Binding-site contacts:
Ligand atom C5 contacts residue SER22 of chain 1.B at 3.4 Å.
Ligand atom C3 contacts residue CA1 of chain 1.K at 3.4 Å.
Ligand atom O2 contacts residue SER22 of chain 1.B at 3.4 Å.
Ligand atom O4 contacts residue ASP104 of chain 1.B at 3.2 Å (salt-bridge).
Ligand atom O4 contacts residue GLU95 of chain 1.B at 3.4 Å (salt-bridge).
Ligand atom O2 contacts residue ASN21 of chain 1.B at 3.1 Å (h-bond).
Ligand atom C1M contacts residue GLY114 of chain 1.D at 3.7 Å.
Ligand atom C3 contacts residue ASP99 of chain 1.B at 3.2 Å.
Ligand atom O3 contacts residue ASP101 of chain 1.B at 2.9 Å (salt-bridge).
Ligand atom C4 contacts residue ASP104 of chain 1.B at 3.3 Å.
Ligand atom C3 contacts residue CA1 of chain 1.L at 3.4 Å.
Ligand atom O7A contacts residue LYS1 of chain 1.H at 2.3 Å (salt-bridge).
Ligand atom O3 contacts residue CA1 of chain 1.L at 2.5 Å.
Ligand atom O3 contacts residue ASP104 of chain 1.B at 3.0 Å (salt-bridge).
Ligand atom O3 contacts residue ASP99 of chain 1.B at 2.6 Å (salt-bridge).
Ligand atom C2 contacts residue CA1 of chain 1.L at 3.4 Å.
Ligand atom O5 contacts residue LYS1 of chain 1.H at 3.5 Å (salt-bridge).
Ligand atom O4 contacts residue CA1 of chain 1.K at 2.5 Å.
Ligand atom O2 contacts residue ASP104 of chain 1.B at 3.8 Å.
Ligand atom O7A contacts residue SER23 of chain 1.B at 3.7 Å.
Ligand atom C3 contacts residue ASP104 of chain 1.B at 3.7 Å.
Ligand atom C2 contacts residue GLY114 of chain 1.D at 3.4 Å.
Ligand atom C4 contacts residue SER22 of chain 1.B at 3.5 Å.
Ligand atom C1M contacts residue THR45 of chain 1.B at 3.9 Å.
Ligand atom O5 contacts residue SER22 of chain 1.B at 3.4 Å (h-bond).
Ligand atom C4 contacts residue ASP96 of chain 1.B at 3.5 Å.
Ligand atom O2 contacts residue GLY114 of chain 1.D at 2.5 Å (h-bond).
Ligand atom C4 contacts residue CA1 of chain 1.K at 3.3 Å.
Ligand atom C7 contacts residue LYS1 of chain 1.H at 1.4 Å.
Ligand atom C4 contacts residue CA1 of chain 1.L at 3.8 Å.
Ligand atom C1 contacts residue LYS1 of chain 1.H at 3.7 Å.
Ligand atom C5 contacts residue LYS1 of chain 1.H at 3.4 Å.
Ligand atom O5 contacts residue SER23 of chain 1.B at 2.9 Å (h-bond).
Ligand atom O2 contacts residue CA1 of chain 1.L at 2.5 Å.
Ligand atom C6 contacts residue LYS1 of chain 1.H at 2.5 Å.
Ligand atom C1M contacts residue SER23 of chain 1.B at 3.3 Å.
Ligand atom C5 contacts residue ASP96 of chain 1.B at 3.8 Å.
Ligand atom O4 contacts residue ASP96 of chain 1.B at 2.6 Å (salt-bridge).
Ligand atom O3 contacts residue CA1 of chain 1.K at 2.5 Å.
Ligand atom O4 contacts residue ASP99 of chain 1.B at 3.6 Å.

Sequence of chain 1.B:
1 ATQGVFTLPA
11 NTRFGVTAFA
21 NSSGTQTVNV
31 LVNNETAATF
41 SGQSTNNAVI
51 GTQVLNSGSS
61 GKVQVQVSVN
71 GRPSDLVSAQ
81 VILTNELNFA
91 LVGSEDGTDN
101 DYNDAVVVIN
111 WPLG

The small molecule below binds the protein below.
Small molecule (SMILES): C[C@@H]1O[C@@H](CC(=O)O)[C@@H](O)[C@H](O)[C@@H]1O

Sequence of chain 1.D:
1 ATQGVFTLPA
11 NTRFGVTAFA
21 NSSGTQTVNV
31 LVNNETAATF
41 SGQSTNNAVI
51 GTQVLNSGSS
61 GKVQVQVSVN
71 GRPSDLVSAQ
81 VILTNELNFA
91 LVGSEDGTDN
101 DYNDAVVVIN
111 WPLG